A small-molecule ligand and the protein it binds are described below.
Small molecule (SMILES): c1ccc(-c2ccc(Cn3ccnc3)cc2)cc1

Binding-site contacts:
Ligand atom CDC contacts residue LEU51 of chain 1.A at 3.2 Å (hydrophobic).
Ligand atom CCB contacts residue ARG54 of chain 1.A at 4.5 Å.
Ligand atom CCA contacts residue ARG54 of chain 1.A at 3.4 Å.
Ligand atom CCD contacts residue GLU368 of chain 1.A at 3.2 Å.
Ligand atom CDD contacts residue LEU51 of chain 1.A at 4.4 Å (hydrophobic).
Ligand atom CDB contacts residue GLU368 of chain 1.A at 4.1 Å.
Ligand atom CCA contacts residue GLU368 of chain 1.A at 3.9 Å.
Ligand atom CCF contacts residue ARG54 of chain 1.A at 3.1 Å.
Ligand atom CCC contacts residue GLU368 of chain 1.A at 4.3 Å.
Ligand atom CCF contacts residue GLU368 of chain 1.A at 2.8 Å.
Ligand atom CDC contacts residue PHE370 of chain 1.A at 4.1 Å (hydrophobic).
Ligand atom CDB contacts residue LEU51 of chain 1.A at 3.6 Å (hydrophobic).
Ligand atom CCE contacts residue GLU368 of chain 1.A at 2.3 Å.
Ligand atom CCE contacts residue ARG54 of chain 1.A at 3.9 Å.
Ligand atom CDA contacts residue GLU368 of chain 1.A at 3.8 Å.

Sequence of chain 1.A:
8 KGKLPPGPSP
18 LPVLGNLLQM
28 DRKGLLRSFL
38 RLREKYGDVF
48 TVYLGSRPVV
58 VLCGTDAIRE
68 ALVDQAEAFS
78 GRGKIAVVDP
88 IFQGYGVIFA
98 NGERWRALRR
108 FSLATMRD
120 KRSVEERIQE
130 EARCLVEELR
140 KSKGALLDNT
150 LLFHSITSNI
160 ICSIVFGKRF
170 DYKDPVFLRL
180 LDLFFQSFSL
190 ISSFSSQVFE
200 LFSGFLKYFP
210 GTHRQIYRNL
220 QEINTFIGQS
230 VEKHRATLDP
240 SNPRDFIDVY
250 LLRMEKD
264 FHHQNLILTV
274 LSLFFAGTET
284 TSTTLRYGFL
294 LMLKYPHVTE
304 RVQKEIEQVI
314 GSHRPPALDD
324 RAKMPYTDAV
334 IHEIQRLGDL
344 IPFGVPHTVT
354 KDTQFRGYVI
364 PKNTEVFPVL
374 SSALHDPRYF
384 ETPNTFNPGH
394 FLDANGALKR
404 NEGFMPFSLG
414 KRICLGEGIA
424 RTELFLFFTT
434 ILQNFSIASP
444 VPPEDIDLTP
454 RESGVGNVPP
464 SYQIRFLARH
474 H